Sequence of chain 1.C:
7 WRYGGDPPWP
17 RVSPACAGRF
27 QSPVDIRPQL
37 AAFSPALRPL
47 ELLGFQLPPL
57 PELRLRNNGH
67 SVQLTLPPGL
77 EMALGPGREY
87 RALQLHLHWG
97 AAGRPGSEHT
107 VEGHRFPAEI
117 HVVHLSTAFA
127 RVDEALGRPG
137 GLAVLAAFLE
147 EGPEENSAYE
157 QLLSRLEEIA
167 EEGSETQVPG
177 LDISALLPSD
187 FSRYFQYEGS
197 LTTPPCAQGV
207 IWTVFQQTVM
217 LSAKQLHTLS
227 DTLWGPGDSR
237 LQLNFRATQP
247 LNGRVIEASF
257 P

Binding-site contacts:
Ligand atom N1 contacts residue HIS117 of chain 1.C at 3.2 Å (h-bond).
Ligand atom O6 contacts residue ZN1 of chain 1.I at 3.2 Å.
Ligand atom C17 contacts residue ASN240 of chain 1.C at 3.7 Å.
Ligand atom O5 contacts residue LEU197 of chain 1.C at 3.4 Å.
Ligand atom C9 contacts residue GLN90 of chain 1.C at 3.8 Å.
Ligand atom N1 contacts residue HIS92 of chain 1.C at 3.3 Å (h-bond).
Ligand atom C14 contacts residue THR199 of chain 1.C at 3.4 Å.
Ligand atom C26 contacts residue VAL128 of chain 1.C at 3.7 Å (hydrophobic).
Ligand atom S4 contacts residue THR198 of chain 1.C at 3.8 Å.
Ligand atom CL contacts residue GLN69 of chain 1.C at 3.5 Å.
Ligand atom O15 contacts residue HIS66 of chain 1.C at 3.5 Å.
Ligand atom S4 contacts residue HIS92 of chain 1.C at 3.6 Å (h-bond).
Ligand atom C12 contacts residue HIS92 of chain 1.C at 3.2 Å.
Ligand atom N1 contacts residue GLU104 of chain 1.C at 3.7 Å.
Ligand atom C9 contacts residue THR199 of chain 1.C at 3.8 Å.
Ligand atom C12 contacts residue ZN1 of chain 1.I at 3.4 Å.
Ligand atom C7 contacts residue THR199 of chain 1.C at 3.6 Å.
Ligand atom O5 contacts residue THR198 of chain 1.C at 3.0 Å (h-bond).
Ligand atom O6 contacts residue VAL119 of chain 1.C at 3.6 Å.
Ligand atom O6 contacts residue HIS92 of chain 1.C at 3.1 Å.
Ligand atom O16 contacts residue THR199 of chain 1.C at 3.1 Å.
Ligand atom N1 contacts residue THR198 of chain 1.C at 2.7 Å (h-bond).
Ligand atom C10 contacts residue THR199 of chain 1.C at 3.8 Å.
Ligand atom S4 contacts residue ZN1 of chain 1.I at 3.0 Å.
Ligand atom N1 contacts residue HIS94 of chain 1.C at 3.3 Å (h-bond).
Ligand atom C7 contacts residue HIS92 of chain 1.C at 3.3 Å.
Ligand atom C17 contacts residue HIS94 of chain 1.C at 3.3 Å.
Ligand atom C11 contacts residue HIS92 of chain 1.C at 3.8 Å.
Ligand atom C8 contacts residue HIS92 of chain 1.C at 3.7 Å.
Ligand atom O15 contacts residue SER67 of chain 1.C at 3.6 Å.
Ligand atom C12 contacts residue THR199 of chain 1.C at 3.4 Å.
Ligand atom O16 contacts residue HIS94 of chain 1.C at 3.2 Å.
Ligand atom C17 contacts residue TYR9 of chain 1.C at 3.3 Å (hydrophobic).
Ligand atom C17 contacts residue HIS66 of chain 1.C at 3.2 Å.
Ligand atom C7 contacts residue ZN1 of chain 1.I at 3.5 Å.
Ligand atom C8 contacts residue THR199 of chain 1.C at 3.7 Å.
Ligand atom N1 contacts residue ZN1 of chain 1.I at 1.9 Å.
Ligand atom CL contacts residue ASN64 of chain 1.C at 3.5 Å.
Ligand atom C11 contacts residue THR199 of chain 1.C at 3.4 Å.
Ligand atom O16 contacts residue TYR9 of chain 1.C at 3.5 Å (h-bond).

A small-molecule ligand and the protein it binds are described below.
Small molecule (SMILES): COC(=O)c1cc(S(N)(=O)=O)c(SC2CCCCC2)cc1Cl